Sequence of chain 10.C:
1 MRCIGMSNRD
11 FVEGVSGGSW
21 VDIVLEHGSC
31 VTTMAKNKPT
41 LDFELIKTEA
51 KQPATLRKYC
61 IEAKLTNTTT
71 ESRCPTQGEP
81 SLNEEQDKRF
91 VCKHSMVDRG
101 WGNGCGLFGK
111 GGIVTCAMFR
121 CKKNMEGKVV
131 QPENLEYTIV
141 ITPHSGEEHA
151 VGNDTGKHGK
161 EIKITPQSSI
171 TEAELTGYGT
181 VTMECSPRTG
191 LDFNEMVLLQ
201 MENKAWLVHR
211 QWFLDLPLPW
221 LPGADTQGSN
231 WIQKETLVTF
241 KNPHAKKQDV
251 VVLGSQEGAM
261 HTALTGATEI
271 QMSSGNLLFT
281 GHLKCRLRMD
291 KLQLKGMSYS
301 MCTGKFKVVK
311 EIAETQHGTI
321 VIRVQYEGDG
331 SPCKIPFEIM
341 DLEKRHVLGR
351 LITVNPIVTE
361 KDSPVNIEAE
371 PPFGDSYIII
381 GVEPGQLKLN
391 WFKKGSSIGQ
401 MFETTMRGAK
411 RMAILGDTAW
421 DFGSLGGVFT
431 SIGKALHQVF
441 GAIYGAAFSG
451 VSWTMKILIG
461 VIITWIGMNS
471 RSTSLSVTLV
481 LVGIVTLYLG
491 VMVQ

A small-molecule ligand and the protein it binds are described below.
Small molecule (SMILES): CC(=O)N[C@@H]1[C@@H](O)[C@H](O)[C@@H](CO)O[C@H]1O

Sequence of chain 10.A:
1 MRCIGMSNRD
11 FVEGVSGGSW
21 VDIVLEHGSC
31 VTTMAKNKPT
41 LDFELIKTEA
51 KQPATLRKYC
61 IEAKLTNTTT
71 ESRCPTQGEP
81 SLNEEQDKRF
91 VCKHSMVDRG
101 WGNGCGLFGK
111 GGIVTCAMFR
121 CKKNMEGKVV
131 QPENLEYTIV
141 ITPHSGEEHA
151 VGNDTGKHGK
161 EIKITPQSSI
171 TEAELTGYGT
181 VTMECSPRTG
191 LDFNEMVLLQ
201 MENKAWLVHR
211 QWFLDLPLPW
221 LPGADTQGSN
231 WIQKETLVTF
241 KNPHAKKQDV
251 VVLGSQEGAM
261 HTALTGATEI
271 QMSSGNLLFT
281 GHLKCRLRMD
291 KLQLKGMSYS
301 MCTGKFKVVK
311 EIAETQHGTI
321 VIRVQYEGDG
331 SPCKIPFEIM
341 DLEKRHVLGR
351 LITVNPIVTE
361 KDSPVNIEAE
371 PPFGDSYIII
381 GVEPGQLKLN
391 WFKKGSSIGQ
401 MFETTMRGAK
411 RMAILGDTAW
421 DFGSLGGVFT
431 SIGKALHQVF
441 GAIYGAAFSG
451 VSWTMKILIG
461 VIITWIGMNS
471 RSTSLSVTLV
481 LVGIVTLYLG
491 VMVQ

Binding-site contacts:
Ligand atom O6 contacts residue LYS157 of chain 10.A at 3.8 Å.
Ligand atom C1 contacts residue HIS158 of chain 10.A at 4.0 Å.
Ligand atom C8 contacts residue TRP101 of chain 10.C at 3.6 Å (hydrophobic).
Ligand atom C1 contacts residue ASN153 of chain 10.A at 1.4 Å.
Ligand atom O5 contacts residue LYS157 of chain 10.A at 4.5 Å.
Ligand atom O3 contacts residue HIS149 of chain 10.A at 4.4 Å.
Ligand atom N2 contacts residue HIS149 of chain 10.A at 4.3 Å.
Ligand atom C3 contacts residue ASN153 of chain 10.A at 3.8 Å.
Ligand atom C4 contacts residue ASN153 of chain 10.A at 4.2 Å.
Ligand atom C5 contacts residue HIS158 of chain 10.A at 4.1 Å.
Ligand atom C6 contacts residue HIS158 of chain 10.A at 3.8 Å.
Ligand atom C1 contacts residue HIS149 of chain 10.A at 4.0 Å.
Ligand atom C5 contacts residue ASN153 of chain 10.A at 3.7 Å.
Ligand atom C6 contacts residue LYS157 of chain 10.A at 3.8 Å.
Ligand atom C8 contacts residue GLY102 of chain 10.C at 3.3 Å.
Ligand atom C2 contacts residue ASN153 of chain 10.A at 2.5 Å.
Ligand atom O5 contacts residue HIS149 of chain 10.A at 4.1 Å.
Ligand atom O7 contacts residue HIS149 of chain 10.A at 3.3 Å.
Ligand atom C7 contacts residue HIS149 of chain 10.A at 4.2 Å.
Ligand atom O7 contacts residue ASN153 of chain 10.A at 4.0 Å.
Ligand atom C5 contacts residue LYS157 of chain 10.A at 4.1 Å.
Ligand atom O5 contacts residue HIS158 of chain 10.A at 3.1 Å.
Ligand atom C8 contacts residue ASN103 of chain 10.C at 4.5 Å.
Ligand atom C1 contacts residue THR155 of chain 10.A at 3.9 Å.
Ligand atom C7 contacts residue ASN153 of chain 10.A at 3.7 Å.
Ligand atom O5 contacts residue THR155 of chain 10.A at 4.3 Å.
Ligand atom N2 contacts residue ASN153 of chain 10.A at 2.9 Å (h-bond).
Ligand atom C2 contacts residue HIS149 of chain 10.A at 3.6 Å.
Ligand atom O5 contacts residue ASN153 of chain 10.A at 2.4 Å (h-bond).